Binding-site contacts:
Ligand atom C8 contacts residue TYR85 of chain 42.E at 3.8 Å (hydrophobic).
Ligand atom C4 contacts residue LYS61 of chain 42.E at 3.7 Å.
Ligand atom C5 contacts residue VAL29 of chain 42.E at 4.0 Å (hydrophobic).
Ligand atom C8 contacts residue THR45 of chain 42.E at 3.8 Å.
Ligand atom N6 contacts residue THR45 of chain 42.E at 2.5 Å (h-bond).
Ligand atom N6 contacts residue LYS61 of chain 42.E at 4.1 Å.
Ligand atom N7 contacts residue LYS61 of chain 42.E at 3.7 Å.
Ligand atom N6 contacts residue SER47 of chain 42.E at 4.1 Å.
Ligand atom N1 contacts residue TYR85 of chain 42.E at 3.5 Å.
Ligand atom N1 contacts residue THR59 of chain 42.E at 3.5 Å.
Ligand atom C5 contacts residue TYR85 of chain 42.E at 3.5 Å (hydrophobic).
Ligand atom C6 contacts residue THR59 of chain 42.E at 3.6 Å.
Ligand atom OP2 contacts residue GLU63 of chain 42.E at 3.6 Å (salt-bridge).
Ligand atom C6 contacts residue VAL29 of chain 42.E at 4.1 Å (hydrophobic).
Ligand atom N9 contacts residue TYR85 of chain 42.E at 4.0 Å.
Ligand atom N7 contacts residue THR45 of chain 42.E at 2.5 Å (h-bond).
Ligand atom C6 contacts residue TYR85 of chain 42.E at 3.4 Å (hydrophobic).
Ligand atom OP1 contacts residue TYR85 of chain 42.E at 3.5 Å (h-bond).
Ligand atom P contacts residue TYR85 of chain 42.E at 3.7 Å.
Ligand atom C4 contacts residue TYR85 of chain 42.E at 3.8 Å (hydrophobic).
Ligand atom N6 contacts residue CYS46 of chain 42.E at 3.4 Å (h-bond).
Ligand atom N7 contacts residue TYR85 of chain 42.E at 3.7 Å.
Ligand atom N6 contacts residue TYR85 of chain 42.E at 3.4 Å.
Ligand atom C5 contacts residue LYS61 of chain 42.E at 3.7 Å.
Ligand atom C2 contacts residue SER47 of chain 42.E at 3.4 Å.
Ligand atom C8 contacts residue LYS61 of chain 42.E at 3.7 Å.
Ligand atom OP2 contacts residue LYS43 of chain 42.E at 2.7 Å (salt-bridge).
Ligand atom C5 contacts residue THR45 of chain 42.E at 3.1 Å.
Ligand atom N9 contacts residue LYS61 of chain 42.E at 3.7 Å.
Ligand atom OP1 contacts residue LYS43 of chain 42.E at 2.9 Å (salt-bridge).
Ligand atom N6 contacts residue THR91 of chain 3.E at 3.5 Å (h-bond).
Ligand atom O6 contacts residue LYS61 of chain 42.E at 3.0 Å (salt-bridge).
Ligand atom P contacts residue LYS43 of chain 42.E at 3.2 Å.
Ligand atom C2 contacts residue THR59 of chain 42.E at 4.1 Å.
Ligand atom C5' contacts residue TYR85 of chain 42.E at 4.0 Å (hydrophobic).
Ligand atom N1 contacts residue SER47 of chain 42.E at 2.9 Å (h-bond).
Ligand atom C6 contacts residue LYS61 of chain 42.E at 3.8 Å.
Ligand atom C6 contacts residue THR45 of chain 42.E at 3.1 Å.
Ligand atom N6 contacts residue THR59 of chain 42.E at 2.8 Å (h-bond).
Ligand atom C6 contacts residue SER47 of chain 42.E at 3.9 Å.

Sequence of chain 42.E:
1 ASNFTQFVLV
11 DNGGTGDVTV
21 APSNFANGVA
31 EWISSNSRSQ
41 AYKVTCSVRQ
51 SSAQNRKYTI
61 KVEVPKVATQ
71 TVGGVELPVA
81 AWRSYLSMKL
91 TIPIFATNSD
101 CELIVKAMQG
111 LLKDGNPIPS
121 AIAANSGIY

Sequence of chain 3.E:
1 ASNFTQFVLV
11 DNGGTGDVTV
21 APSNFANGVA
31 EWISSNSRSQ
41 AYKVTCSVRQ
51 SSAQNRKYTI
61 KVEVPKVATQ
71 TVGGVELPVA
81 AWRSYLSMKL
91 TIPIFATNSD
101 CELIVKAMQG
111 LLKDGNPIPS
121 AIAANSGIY

A protein and the small-molecule ligand that binds it are described below.
Small molecule (SMILES): Nc1nc(=O)c2ncn([C@@H]3O[C@H](CO[P](=O)(O)O[C@H]4[C@@H](O)[C@H](n5cnc6c(N)ncnc65)O[C@@H]4CO[P](=O)(O)O[C@@H]4[C@@H](O)[C@H](n5cnc6c(N)ncnc65)O[C@@H]4COP(=O)=O)[C@@H](O)[C@H]3O)c2[nH]1